Sequence of chain 1.H:
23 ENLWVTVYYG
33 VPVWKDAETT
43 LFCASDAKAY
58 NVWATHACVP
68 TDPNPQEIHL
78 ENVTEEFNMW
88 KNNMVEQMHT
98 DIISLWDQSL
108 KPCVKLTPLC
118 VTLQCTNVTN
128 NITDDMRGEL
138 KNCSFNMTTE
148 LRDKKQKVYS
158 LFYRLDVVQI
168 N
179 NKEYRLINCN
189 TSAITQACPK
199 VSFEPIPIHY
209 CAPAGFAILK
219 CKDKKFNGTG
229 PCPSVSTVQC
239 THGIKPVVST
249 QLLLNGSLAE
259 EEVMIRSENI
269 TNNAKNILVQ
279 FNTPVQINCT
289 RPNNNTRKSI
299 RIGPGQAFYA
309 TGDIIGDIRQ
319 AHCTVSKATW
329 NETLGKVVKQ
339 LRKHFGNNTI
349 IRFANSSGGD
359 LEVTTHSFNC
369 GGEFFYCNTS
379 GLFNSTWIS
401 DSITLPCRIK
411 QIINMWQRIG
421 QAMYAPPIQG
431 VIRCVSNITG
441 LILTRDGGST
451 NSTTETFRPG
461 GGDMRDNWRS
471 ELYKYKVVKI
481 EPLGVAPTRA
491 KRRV

Binding-site contacts:
Ligand atom C5 contacts residue ASN253 of chain 1.H at 3.6 Å.
Ligand atom C1 contacts residue SER436 of chain 1.H at 4.0 Å.
Ligand atom C7 contacts residue ASN253 of chain 1.H at 4.0 Å.
Ligand atom C2 contacts residue SER436 of chain 1.H at 4.3 Å.
Ligand atom O7 contacts residue CYS368 of chain 1.H at 4.2 Å.
Ligand atom O5 contacts residue ASN253 of chain 1.H at 2.3 Å (h-bond).
Ligand atom C7 contacts residue VAL435 of chain 1.H at 4.3 Å (hydrophobic).
Ligand atom C4 contacts residue VAL435 of chain 1.H at 3.9 Å (hydrophobic).
Ligand atom C1 contacts residue ASN253 of chain 1.H at 1.4 Å.
Ligand atom C4 contacts residue ASN253 of chain 1.H at 4.2 Å.
Ligand atom O6 contacts residue GLU202 of chain 1.H at 4.4 Å.
Ligand atom C8 contacts residue LEU252 of chain 1.H at 4.4 Å (hydrophobic).
Ligand atom O6 contacts residue ARG433 of chain 1.H at 3.4 Å (salt-bridge).
Ligand atom C3 contacts residue ASN253 of chain 1.H at 3.8 Å.
Ligand atom C3 contacts residue VAL435 of chain 1.H at 3.7 Å (hydrophobic).
Ligand atom O6 contacts residue CYS434 of chain 1.H at 4.4 Å.
Ligand atom O4 contacts residue VAL435 of chain 1.H at 3.3 Å (h-bond).
Ligand atom O3 contacts residue CYS368 of chain 1.H at 4.0 Å.
Ligand atom O3 contacts residue CYS434 of chain 1.H at 3.3 Å (h-bond).
Ligand atom C3 contacts residue SER436 of chain 1.H at 4.4 Å.
Ligand atom O5 contacts residue NAG1 of chain 1.Z at 4.0 Å.
Ligand atom C8 contacts residue ASN367 of chain 1.H at 4.0 Å.
Ligand atom C5 contacts residue VAL435 of chain 1.H at 4.0 Å (hydrophobic).
Ligand atom C8 contacts residue CYS368 of chain 1.H at 3.7 Å (hydrophobic).
Ligand atom C7 contacts residue CYS368 of chain 1.H at 3.9 Å (hydrophobic).
Ligand atom N2 contacts residue SER436 of chain 1.H at 4.0 Å.
Ligand atom O7 contacts residue ASN367 of chain 1.H at 3.7 Å.
Ligand atom C5 contacts residue NAG1 of chain 1.Z at 4.2 Å.
Ligand atom C3 contacts residue CYS434 of chain 1.H at 3.9 Å (hydrophobic).
Ligand atom N2 contacts residue CYS368 of chain 1.H at 4.3 Å.
Ligand atom C8 contacts residue PHE366 of chain 1.H at 3.9 Å (hydrophobic).
Ligand atom C2 contacts residue ASN253 of chain 1.H at 2.5 Å.
Ligand atom N2 contacts residue ASN253 of chain 1.H at 3.0 Å (h-bond).
Ligand atom O7 contacts residue VAL435 of chain 1.H at 3.4 Å (h-bond).
Ligand atom C1 contacts residue VAL435 of chain 1.H at 4.5 Å (hydrophobic).
Ligand atom C6 contacts residue NAG1 of chain 1.Z at 3.7 Å.

A small-molecule ligand and the protein it binds are described below.
Small molecule (SMILES): CC(=O)N[C@H]1[C@H](O[C@H]2[C@H](O)[C@@H](NC(C)=O)CO[C@@H]2CO)O[C@H](CO)[C@@H](O[C@@H]2O[C@H](CO)[C@@H](O)[C@H](O[C@H]3O[C@H](CO)[C@@H](O)[C@H](O)[C@@H]3O)[C@@H]2O)[C@@H]1O